Binding-site contacts:
Ligand atom F contacts residue ARG149 of chain 1.A at 3.4 Å.
Ligand atom O contacts residue THR93 of chain 1.A at 2.7 Å (h-bond).
Ligand atom O1 contacts residue ASN58 of chain 1.A at 3.7 Å.
Ligand atom C11 contacts residue SER56 of chain 1.A at 3.5 Å.
Ligand atom C17 contacts residue GLY251 of chain 1.A at 3.1 Å.
Ligand atom O1 contacts residue TRP97 of chain 1.A at 3.2 Å.
Ligand atom N6 contacts residue THR253 of chain 1.A at 3.5 Å (h-bond).
Ligand atom N4 contacts residue SER56 of chain 1.A at 3.7 Å.
Ligand atom N6 contacts residue THR252 of chain 1.A at 3.4 Å.
Ligand atom C22 contacts residue GLY34 of chain 1.A at 3.8 Å.
Ligand atom C6 contacts residue ASP249 of chain 1.A at 3.4 Å.
Ligand atom N1 contacts residue ASP249 of chain 1.A at 2.8 Å (salt-bridge).
Ligand atom C13 contacts residue TRP97 of chain 1.A at 3.5 Å (hydrophobic).
Ligand atom F contacts residue VAL90 of chain 1.A at 3.4 Å.
Ligand atom C4 contacts residue ASP53 of chain 1.A at 3.6 Å.
Ligand atom N1 contacts residue GLY251 of chain 1.A at 3.4 Å (h-bond).
Ligand atom C2 contacts residue GLY251 of chain 1.A at 3.6 Å.
Ligand atom C19 contacts residue GLY32 of chain 1.A at 3.6 Å.
Ligand atom N1 contacts residue ASP53 of chain 1.A at 2.9 Å (salt-bridge).
Ligand atom N6 contacts residue SER250 of chain 1.A at 3.7 Å.
Ligand atom C5 contacts residue ASP53 of chain 1.A at 3.5 Å.
Ligand atom C22 contacts residue GLY251 of chain 1.A at 3.5 Å.
Ligand atom N6 contacts residue SER31 of chain 1.A at 3.4 Å (h-bond).
Ligand atom C13 contacts residue ALA60 of chain 1.A at 3.7 Å (hydrophobic).
Ligand atom S contacts residue ILE139 of chain 1.A at 3.7 Å.
Ligand atom C contacts residue GLN94 of chain 1.A at 3.7 Å.
Ligand atom C5 contacts residue GLY251 of chain 1.A at 3.6 Å.
Ligand atom N3 contacts residue SER56 of chain 1.A at 3.7 Å.
Ligand atom C18 contacts residue GLY251 of chain 1.A at 3.7 Å.
Ligand atom C6 contacts residue THR252 of chain 1.A at 3.3 Å.
Ligand atom C19 contacts residue GLN33 of chain 1.A at 3.6 Å.
Ligand atom C6 contacts residue GLY251 of chain 1.A at 3.8 Å.
Ligand atom N5 contacts residue SER56 of chain 1.A at 3.7 Å.
Ligand atom C10 contacts residue ASP53 of chain 1.A at 3.5 Å.
Ligand atom N contacts residue ASP53 of chain 1.A at 2.6 Å (salt-bridge).
Ligand atom N6 contacts residue GLY251 of chain 1.A at 3.5 Å.
Ligand atom S contacts residue GLN94 of chain 1.A at 3.7 Å.
Ligand atom C22 contacts residue THR253 of chain 1.A at 3.7 Å.
Ligand atom C7 contacts residue THR93 of chain 1.A at 3.6 Å.
Ligand atom F contacts residue ASN58 of chain 1.A at 3.0 Å.

A protein and the small-molecule ligand that binds it are described below.
Small molecule (SMILES): [H]/N=C1\N[C@@]2(c3cc(-c4cccc(C#N)c4)cs3)CN(c3ncc(F)c(OC)n3)C[C@H]2C(=O)N1C

Sequence of chain 1.A:
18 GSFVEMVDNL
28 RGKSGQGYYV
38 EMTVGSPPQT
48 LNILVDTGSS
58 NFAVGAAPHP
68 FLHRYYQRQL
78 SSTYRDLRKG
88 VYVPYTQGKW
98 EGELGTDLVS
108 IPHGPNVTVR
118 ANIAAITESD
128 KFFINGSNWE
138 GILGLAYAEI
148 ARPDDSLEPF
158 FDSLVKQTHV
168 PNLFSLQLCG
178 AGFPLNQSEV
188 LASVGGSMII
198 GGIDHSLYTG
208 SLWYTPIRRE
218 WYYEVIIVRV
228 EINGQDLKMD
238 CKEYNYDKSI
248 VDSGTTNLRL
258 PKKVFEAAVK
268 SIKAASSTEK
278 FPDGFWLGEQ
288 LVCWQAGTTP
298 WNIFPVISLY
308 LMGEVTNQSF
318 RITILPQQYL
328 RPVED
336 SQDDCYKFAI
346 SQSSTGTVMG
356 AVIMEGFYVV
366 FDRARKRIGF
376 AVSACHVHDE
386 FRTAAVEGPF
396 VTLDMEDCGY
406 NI